Sequence of chain 1.A:
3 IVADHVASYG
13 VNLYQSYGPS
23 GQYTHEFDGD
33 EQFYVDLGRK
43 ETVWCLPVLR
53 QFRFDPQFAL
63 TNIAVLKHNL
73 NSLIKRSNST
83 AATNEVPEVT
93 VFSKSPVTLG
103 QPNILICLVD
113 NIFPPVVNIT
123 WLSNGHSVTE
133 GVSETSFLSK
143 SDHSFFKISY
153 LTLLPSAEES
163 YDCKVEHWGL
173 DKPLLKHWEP

The protein below binds the small molecule below.
Small molecule (SMILES): CC(=O)N[C@@H]1[C@@H](O)[C@H](O)[C@@H](CO)O[C@H]1O

Binding-site contacts:
Ligand atom O7 contacts residue ASN120 of chain 1.A at 3.6 Å (h-bond).
Ligand atom C8 contacts residue VAL118 of chain 1.A at 4.0 Å (hydrophobic).
Ligand atom C7 contacts residue TRP170 of chain 1.A at 4.4 Å (hydrophobic).
Ligand atom C1 contacts residue ASN120 of chain 1.A at 1.4 Å.
Ligand atom C1 contacts residue GLU168 of chain 1.A at 4.1 Å.
Ligand atom O5 contacts residue ASN120 of chain 1.A at 2.4 Å (h-bond).
Ligand atom C2 contacts residue GLU168 of chain 1.A at 4.4 Å.
Ligand atom O5 contacts residue GLU168 of chain 1.A at 4.3 Å.
Ligand atom C8 contacts residue TRP170 of chain 1.A at 3.6 Å (hydrophobic).
Ligand atom C3 contacts residue ASN120 of chain 1.A at 3.8 Å.
Ligand atom C4 contacts residue ASN120 of chain 1.A at 4.2 Å.
Ligand atom O3 contacts residue TYR19 of chain 1.A at 4.2 Å.
Ligand atom C7 contacts residue ASN120 of chain 1.A at 3.5 Å.
Ligand atom C5 contacts residue ASN120 of chain 1.A at 3.7 Å.
Ligand atom O7 contacts residue GLU168 of chain 1.A at 3.8 Å.
Ligand atom C8 contacts residue GLU168 of chain 1.A at 4.0 Å.
Ligand atom C2 contacts residue ASN120 of chain 1.A at 2.5 Å.
Ligand atom N2 contacts residue ASN120 of chain 1.A at 2.9 Å (h-bond).